This protein binds this small molecule.
Small molecule (SMILES): O=C(Nc1sc2c(c1C(=O)O)CCCC2)c1ccc(Cl)cc1

Sequence of chain 1.A:
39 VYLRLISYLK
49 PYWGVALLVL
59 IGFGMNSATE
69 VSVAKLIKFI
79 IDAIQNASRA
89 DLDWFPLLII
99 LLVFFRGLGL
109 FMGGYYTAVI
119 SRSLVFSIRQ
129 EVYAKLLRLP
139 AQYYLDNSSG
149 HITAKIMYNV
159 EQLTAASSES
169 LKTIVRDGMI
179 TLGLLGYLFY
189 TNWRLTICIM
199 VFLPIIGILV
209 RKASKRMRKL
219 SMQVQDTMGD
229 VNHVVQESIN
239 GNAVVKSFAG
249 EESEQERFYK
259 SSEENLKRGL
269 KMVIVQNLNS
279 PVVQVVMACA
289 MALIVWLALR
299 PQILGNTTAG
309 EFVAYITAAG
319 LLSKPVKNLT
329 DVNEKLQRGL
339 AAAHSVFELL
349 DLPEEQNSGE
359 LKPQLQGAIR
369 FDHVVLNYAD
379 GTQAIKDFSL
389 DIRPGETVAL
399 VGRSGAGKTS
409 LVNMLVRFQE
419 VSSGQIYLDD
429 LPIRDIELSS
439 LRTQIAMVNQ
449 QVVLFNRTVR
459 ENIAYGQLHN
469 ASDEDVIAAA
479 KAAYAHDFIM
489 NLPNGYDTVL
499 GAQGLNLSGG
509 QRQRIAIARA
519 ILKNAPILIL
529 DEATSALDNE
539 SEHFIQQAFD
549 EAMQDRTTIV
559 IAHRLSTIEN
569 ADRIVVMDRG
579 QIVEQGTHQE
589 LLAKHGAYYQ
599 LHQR

Sequence of chain 1.B:
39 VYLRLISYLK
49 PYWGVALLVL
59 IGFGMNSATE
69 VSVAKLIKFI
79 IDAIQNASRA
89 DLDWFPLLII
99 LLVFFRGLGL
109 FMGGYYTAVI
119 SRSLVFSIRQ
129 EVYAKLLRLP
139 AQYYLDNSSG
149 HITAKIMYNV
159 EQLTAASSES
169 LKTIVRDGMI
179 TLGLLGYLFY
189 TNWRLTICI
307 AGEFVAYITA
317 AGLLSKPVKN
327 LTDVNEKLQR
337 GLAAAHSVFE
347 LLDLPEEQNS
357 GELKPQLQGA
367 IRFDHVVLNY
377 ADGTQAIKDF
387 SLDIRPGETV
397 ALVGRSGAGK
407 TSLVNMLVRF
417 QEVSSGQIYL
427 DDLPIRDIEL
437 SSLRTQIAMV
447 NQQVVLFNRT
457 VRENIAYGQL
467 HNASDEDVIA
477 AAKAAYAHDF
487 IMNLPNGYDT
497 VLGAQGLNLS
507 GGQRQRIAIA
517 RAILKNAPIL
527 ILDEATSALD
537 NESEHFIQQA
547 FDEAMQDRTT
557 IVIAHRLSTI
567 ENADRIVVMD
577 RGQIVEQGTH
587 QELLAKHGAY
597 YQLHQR

Binding-site contacts:
Ligand atom C04 contacts residue GLY318 of chain 1.B at 4.0 Å.
Ligand atom C18 contacts residue LEU319 of chain 1.B at 4.3 Å (hydrophobic).
Ligand atom C02 contacts residue ARG104 of chain 1.A at 4.4 Å.
Ligand atom S12 contacts residue THR315 of chain 1.B at 3.6 Å.
Ligand atom C07 contacts residue GLY318 of chain 1.B at 4.1 Å.
Ligand atom C16 contacts residue GLY318 of chain 1.A at 4.2 Å.
Ligand atom C15 contacts residue Z5G1 of chain 1.D at 3.9 Å.
Ligand atom CL01 contacts residue VAL101 of chain 1.A at 3.4 Å.
Ligand atom O22 contacts residue LYS322 of chain 1.B at 3.7 Å.
Ligand atom C17 contacts residue GLY318 of chain 1.A at 4.1 Å.
Ligand atom C02 contacts residue GLY318 of chain 1.B at 4.3 Å.
Ligand atom C17 contacts residue Z5G1 of chain 1.D at 4.2 Å.
Ligand atom C06 contacts residue GLY318 of chain 1.B at 3.9 Å.
Ligand atom O22 contacts residue GLU68 of chain 1.A at 3.4 Å (salt-bridge).
Ligand atom N10 contacts residue VAL71 of chain 1.A at 4.3 Å.
Ligand atom C05 contacts residue VAL71 of chain 1.A at 4.3 Å (hydrophobic).
Ligand atom O21 contacts residue LYS322 of chain 1.B at 4.2 Å.
Ligand atom C19 contacts residue LEU319 of chain 1.B at 4.0 Å (hydrophobic).
Ligand atom O09 contacts residue VAL71 of chain 1.A at 3.6 Å.
Ligand atom C03 contacts residue GLY318 of chain 1.B at 4.2 Å.
Ligand atom C08 contacts residue VAL71 of chain 1.A at 3.8 Å (hydrophobic).
Ligand atom C16 contacts residue Z5G1 of chain 1.D at 3.2 Å.
Ligand atom C20 contacts residue LYS322 of chain 1.A at 3.8 Å.
Ligand atom C06 contacts residue ARG104 of chain 1.A at 3.9 Å.
Ligand atom C15 contacts residue THR315 of chain 1.A at 4.3 Å.
Ligand atom C17 contacts residue LEU319 of chain 1.A at 4.3 Å (hydrophobic).
Ligand atom O21 contacts residue LEU319 of chain 1.B at 3.3 Å.
Ligand atom C17 contacts residue LYS322 of chain 1.A at 4.1 Å.
Ligand atom C11 contacts residue LEU319 of chain 1.B at 4.3 Å (hydrophobic).
Ligand atom C18 contacts residue LEU319 of chain 1.A at 4.3 Å (hydrophobic).
Ligand atom O22 contacts residue LYS322 of chain 1.A at 4.3 Å.
Ligand atom C15 contacts residue GLY318 of chain 1.A at 4.2 Å.
Ligand atom C20 contacts residue LEU319 of chain 1.B at 4.2 Å (hydrophobic).
Ligand atom C07 contacts residue ARG104 of chain 1.A at 3.3 Å.
Ligand atom CL01 contacts residue LEU100 of chain 1.A at 4.2 Å.
Ligand atom O21 contacts residue LYS322 of chain 1.A at 2.9 Å (salt-bridge).
Ligand atom C04 contacts residue ILE314 of chain 1.B at 4.2 Å (hydrophobic).
Ligand atom O09 contacts residue THR315 of chain 1.B at 4.3 Å.
Ligand atom C05 contacts residue GLY318 of chain 1.B at 3.8 Å.
Ligand atom C08 contacts residue GLY318 of chain 1.B at 4.4 Å.